Binding-site contacts:
Ligand atom C8 contacts residue PRO59 of chain 1.C at 3.8 Å (hydrophobic).
Ligand atom C7 contacts residue ASN62 of chain 1.C at 3.5 Å.
Ligand atom O7 contacts residue ASN62 of chain 1.C at 3.8 Å.
Ligand atom O3 contacts residue PRO59 of chain 1.C at 4.0 Å.
Ligand atom C2 contacts residue ASN62 of chain 1.C at 2.5 Å.
Ligand atom C7 contacts residue PRO59 of chain 1.C at 4.3 Å (hydrophobic).
Ligand atom C7 contacts residue PRO60 of chain 1.C at 3.9 Å (hydrophobic).
Ligand atom C2 contacts residue PRO60 of chain 1.C at 4.4 Å (hydrophobic).
Ligand atom C8 contacts residue ASN55 of chain 1.C at 3.5 Å.
Ligand atom C1 contacts residue PRO60 of chain 1.C at 4.4 Å (hydrophobic).
Ligand atom C4 contacts residue ASN62 of chain 1.C at 4.2 Å.
Ligand atom N2 contacts residue PRO59 of chain 1.C at 3.9 Å.
Ligand atom C8 contacts residue PRO60 of chain 1.C at 3.5 Å (hydrophobic).
Ligand atom C5 contacts residue ASN62 of chain 1.C at 3.7 Å.
Ligand atom O6 contacts residue GLU193 of chain 1.C at 3.8 Å.
Ligand atom O5 contacts residue ASN62 of chain 1.C at 2.4 Å (h-bond).
Ligand atom N2 contacts residue ASN62 of chain 1.C at 2.9 Å (h-bond).
Ligand atom C3 contacts residue PRO59 of chain 1.C at 4.4 Å (hydrophobic).
Ligand atom C1 contacts residue ASN62 of chain 1.C at 1.4 Å.
Ligand atom C3 contacts residue ASN62 of chain 1.C at 3.8 Å.
Ligand atom N2 contacts residue PRO60 of chain 1.C at 3.4 Å (h-bond).

The protein below binds the small molecule below.
Small molecule (SMILES): CC(=O)N[C@H]1[C@H](O[C@H]2[C@H](O)[C@@H](NC(C)=O)CO[C@@H]2CO)O[C@H](CO)[C@@H](O[C@@H]2O[C@H](CO)[C@@H](O)[C@H](O)[C@@H]2O)[C@@H]1O

Sequence of chain 1.C:
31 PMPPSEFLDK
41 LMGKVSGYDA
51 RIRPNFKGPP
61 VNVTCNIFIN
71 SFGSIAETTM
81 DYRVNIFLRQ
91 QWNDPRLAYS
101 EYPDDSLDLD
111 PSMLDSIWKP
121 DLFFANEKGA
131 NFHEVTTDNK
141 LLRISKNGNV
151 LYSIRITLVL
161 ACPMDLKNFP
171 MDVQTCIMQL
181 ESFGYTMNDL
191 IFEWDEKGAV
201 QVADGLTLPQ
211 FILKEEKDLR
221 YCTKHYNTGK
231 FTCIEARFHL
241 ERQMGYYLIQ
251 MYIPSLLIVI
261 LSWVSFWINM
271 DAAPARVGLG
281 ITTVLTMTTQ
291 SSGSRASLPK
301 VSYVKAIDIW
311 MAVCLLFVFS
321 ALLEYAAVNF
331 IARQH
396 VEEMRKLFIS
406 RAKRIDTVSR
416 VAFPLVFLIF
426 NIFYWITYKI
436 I